Sequence of chain 1.D:
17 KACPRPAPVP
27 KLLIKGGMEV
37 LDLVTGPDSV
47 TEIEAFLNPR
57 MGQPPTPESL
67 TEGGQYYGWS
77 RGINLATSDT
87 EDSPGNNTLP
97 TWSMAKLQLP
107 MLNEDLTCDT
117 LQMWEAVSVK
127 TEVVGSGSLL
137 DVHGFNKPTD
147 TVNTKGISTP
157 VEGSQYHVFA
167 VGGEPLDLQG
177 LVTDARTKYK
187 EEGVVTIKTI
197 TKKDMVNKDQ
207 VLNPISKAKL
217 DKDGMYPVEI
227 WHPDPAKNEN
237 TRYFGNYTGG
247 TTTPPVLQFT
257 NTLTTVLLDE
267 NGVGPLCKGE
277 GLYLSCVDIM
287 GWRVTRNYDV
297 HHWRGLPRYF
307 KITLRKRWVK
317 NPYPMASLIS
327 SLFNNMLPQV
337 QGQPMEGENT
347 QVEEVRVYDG

A protein and the small-molecule ligand that binds it are described below.
Small molecule (SMILES): CC(=O)N[C@@H]1[C@@H](O[C@@H]2O[C@H](CO)[C@H](O)[C@H](O[C@]3(C(=O)O)C[C@H](O)[C@@H](NC(C)=O)[C@H]([C@H](O)[C@H](O)CO)O3)[C@H]2O)[C@H](O)[C@@H](CO[C@]2(C(=O)O)C[C@H](O)[C@@H](NC(C)=O)[C@H]([C@H](O)[C@H](O)CO)O2)O[C@H]1O

Sequence of chain 1.C:
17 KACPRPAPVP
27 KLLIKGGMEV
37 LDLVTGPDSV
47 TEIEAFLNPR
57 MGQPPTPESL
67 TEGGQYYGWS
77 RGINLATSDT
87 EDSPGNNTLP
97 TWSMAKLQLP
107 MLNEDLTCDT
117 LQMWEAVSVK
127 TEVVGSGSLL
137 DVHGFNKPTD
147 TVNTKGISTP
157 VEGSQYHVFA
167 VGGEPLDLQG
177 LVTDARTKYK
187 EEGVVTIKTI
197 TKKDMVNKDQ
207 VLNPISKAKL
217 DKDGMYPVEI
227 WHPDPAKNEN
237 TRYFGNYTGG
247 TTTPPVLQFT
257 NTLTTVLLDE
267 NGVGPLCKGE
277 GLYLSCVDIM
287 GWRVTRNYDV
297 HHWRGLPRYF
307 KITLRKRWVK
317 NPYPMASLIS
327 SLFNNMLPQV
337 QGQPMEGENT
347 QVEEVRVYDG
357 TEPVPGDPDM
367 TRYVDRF

Binding-site contacts:
Ligand atom C1 contacts residue TYR72 of chain 1.C at 4.3 Å (hydrophobic).
Ligand atom O3 contacts residue GLY78 of chain 1.C at 3.5 Å.
Ligand atom O1B contacts residue SER89 of chain 1.C at 4.4 Å.
Ligand atom O6 contacts residue ASN93 of chain 1.C at 4.3 Å.
Ligand atom C11 contacts residue TYR72 of chain 1.C at 4.2 Å (hydrophobic).
Ligand atom O1A contacts residue ARG77 of chain 1.C at 2.9 Å (salt-bridge).
Ligand atom O1B contacts residue TYR72 of chain 1.C at 4.2 Å.
Ligand atom O8 contacts residue TYR72 of chain 1.C at 4.0 Å.
Ligand atom C6 contacts residue TYR72 of chain 1.C at 3.7 Å (hydrophobic).
Ligand atom O1A contacts residue GLY78 of chain 1.C at 3.1 Å (h-bond).
Ligand atom C8 contacts residue ARG77 of chain 1.C at 4.4 Å.
Ligand atom C3 contacts residue HIS298 of chain 1.C at 4.0 Å.
Ligand atom O4 contacts residue ASN80 of chain 1.C at 4.4 Å.
Ligand atom C6 contacts residue ASN93 of chain 1.C at 3.9 Å.
Ligand atom O1B contacts residue ARG77 of chain 1.C at 3.1 Å (salt-bridge).
Ligand atom O4 contacts residue HIS298 of chain 1.C at 3.1 Å (h-bond).
Ligand atom O1A contacts residue TYR72 of chain 1.C at 4.0 Å.
Ligand atom C2 contacts residue GLY78 of chain 1.C at 4.0 Å.
Ligand atom O8 contacts residue ARG77 of chain 1.C at 3.5 Å (salt-bridge).
Ligand atom C5 contacts residue TYR72 of chain 1.C at 3.5 Å (hydrophobic).
Ligand atom C4 contacts residue TYR72 of chain 1.C at 3.5 Å (hydrophobic).
Ligand atom C3 contacts residue GLY78 of chain 1.C at 4.1 Å.
Ligand atom O10 contacts residue ASN293 of chain 1.C at 4.5 Å.
Ligand atom O4 contacts residue THR291 of chain 1.C at 3.9 Å.
Ligand atom O4 contacts residue ILE79 of chain 1.C at 3.9 Å.
Ligand atom C7 contacts residue TYR72 of chain 1.C at 4.3 Å (hydrophobic).
Ligand atom C10 contacts residue TYR72 of chain 1.C at 4.0 Å (hydrophobic).
Ligand atom C3 contacts residue ARG77 of chain 1.C at 4.3 Å.
Ligand atom O4 contacts residue GLY78 of chain 1.C at 3.4 Å.
Ligand atom C11 contacts residue ASP85 of chain 1.D at 4.0 Å.
Ligand atom C1 contacts residue ARG77 of chain 1.C at 3.4 Å.
Ligand atom N5 contacts residue TYR72 of chain 1.C at 2.9 Å (h-bond).
Ligand atom C4 contacts residue GLY78 of chain 1.C at 3.5 Å.
Ligand atom C3 contacts residue GLY78 of chain 1.C at 3.8 Å.
Ligand atom C4 contacts residue HIS298 of chain 1.C at 3.9 Å.
Ligand atom O4 contacts residue TYR72 of chain 1.C at 4.0 Å.
Ligand atom C1 contacts residue GLY78 of chain 1.C at 4.0 Å.